Sequence of chain 1.B:
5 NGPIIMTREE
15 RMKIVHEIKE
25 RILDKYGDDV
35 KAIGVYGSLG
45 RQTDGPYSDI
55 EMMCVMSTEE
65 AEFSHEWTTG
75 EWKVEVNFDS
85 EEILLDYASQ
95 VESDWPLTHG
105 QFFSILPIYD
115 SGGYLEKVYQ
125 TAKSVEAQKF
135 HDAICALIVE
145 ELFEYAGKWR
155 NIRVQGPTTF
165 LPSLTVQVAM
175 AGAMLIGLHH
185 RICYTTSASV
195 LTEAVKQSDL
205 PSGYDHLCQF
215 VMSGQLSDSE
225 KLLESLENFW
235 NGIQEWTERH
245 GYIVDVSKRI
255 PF

Binding-site contacts:
Ligand atom C8 contacts residue LEU101 of chain 1.A at 3.5 Å (hydrophobic).
Ligand atom O3G contacts residue SER52 of chain 1.A at 2.4 Å (h-bond).
Ligand atom N3 contacts residue LEU101 of chain 1.A at 3.3 Å (h-bond).
Ligand atom O2B contacts residue THR190 of chain 1.A at 3.0 Å.
Ligand atom O1A contacts residue LYS152 of chain 1.B at 3.2 Å (salt-bridge).
Ligand atom C1' contacts residue LEU101 of chain 1.A at 3.5 Å (hydrophobic).
Ligand atom O3G contacts residue SER42 of chain 1.A at 2.9 Å (h-bond).
Ligand atom C2 contacts residue NMY1 of chain 1.C at 3.5 Å.
Ligand atom O1A contacts residue MG1 of chain 1.E at 3.5 Å.
Ligand atom O2A contacts residue MG1 of chain 1.F at 2.3 Å.
Ligand atom O3B contacts residue SER42 of chain 1.A at 3.2 Å.
Ligand atom C5 contacts residue LEU101 of chain 1.A at 3.3 Å (hydrophobic).
Ligand atom O3' contacts residue THR189 of chain 1.A at 2.7 Å (h-bond).
Ligand atom PA contacts residue MG1 of chain 1.F at 3.4 Å.
Ligand atom O1G contacts residue ASP53 of chain 1.A at 3.0 Å (salt-bridge).
Ligand atom O1B contacts residue SER42 of chain 1.A at 3.0 Å (h-bond).
Ligand atom O3B contacts residue THR190 of chain 1.A at 3.4 Å.
Ligand atom PB contacts residue MG1 of chain 1.F at 3.3 Å.
Ligand atom C3' contacts residue THR189 of chain 1.A at 3.3 Å.
Ligand atom O5' contacts residue NMY1 of chain 1.C at 3.4 Å (h-bond).
Ligand atom O3' contacts residue ARG45 of chain 1.A at 2.8 Å (salt-bridge).
Ligand atom O2A contacts residue ASP53 of chain 1.A at 3.2 Å (salt-bridge).
Ligand atom O1A contacts residue GLU148 of chain 1.B at 3.0 Å (salt-bridge).
Ligand atom C5' contacts residue GLU55 of chain 1.A at 3.4 Å.
Ligand atom C4 contacts residue LEU101 of chain 1.A at 2.9 Å (hydrophobic).
Ligand atom O1B contacts residue MG1 of chain 1.F at 2.1 Å.
Ligand atom O2B contacts residue THR189 of chain 1.A at 3.3 Å (h-bond).
Ligand atom O3' contacts residue GLY41 of chain 1.A at 3.5 Å.
Ligand atom O2' contacts residue GLN105 of chain 1.A at 3.3 Å (h-bond).
Ligand atom PA contacts residue MG1 of chain 1.E at 3.4 Å.
Ligand atom O1B contacts residue GLU55 of chain 1.A at 2.9 Å (salt-bridge).
Ligand atom O2A contacts residue GLU55 of chain 1.A at 2.9 Å (salt-bridge).
Ligand atom O2A contacts residue MG1 of chain 1.E at 2.2 Å.
Ligand atom PA contacts residue NMY1 of chain 1.C at 3.2 Å.
Ligand atom O1G contacts residue MG1 of chain 1.F at 2.4 Å.
Ligand atom O1A contacts residue NMY1 of chain 1.C at 2.9 Å (h-bond).
Ligand atom N9 contacts residue LEU101 of chain 1.A at 3.1 Å (h-bond).
Ligand atom O2B contacts residue ARG45 of chain 1.A at 3.0 Å (salt-bridge).
Ligand atom O2A contacts residue NMY1 of chain 1.C at 3.0 Å (h-bond).
Ligand atom N1 contacts residue NMY1 of chain 1.C at 3.4 Å (h-bond).

This small molecule binds to this protein.
Small molecule (SMILES): Nc1ncnc2c1ncn2[C@@H]1O[C@H](CO[P](=O)(O)C[P](=O)(O)OP(=O)(O)O)[C@@H](O)[C@H]1O

Sequence of chain 1.A:
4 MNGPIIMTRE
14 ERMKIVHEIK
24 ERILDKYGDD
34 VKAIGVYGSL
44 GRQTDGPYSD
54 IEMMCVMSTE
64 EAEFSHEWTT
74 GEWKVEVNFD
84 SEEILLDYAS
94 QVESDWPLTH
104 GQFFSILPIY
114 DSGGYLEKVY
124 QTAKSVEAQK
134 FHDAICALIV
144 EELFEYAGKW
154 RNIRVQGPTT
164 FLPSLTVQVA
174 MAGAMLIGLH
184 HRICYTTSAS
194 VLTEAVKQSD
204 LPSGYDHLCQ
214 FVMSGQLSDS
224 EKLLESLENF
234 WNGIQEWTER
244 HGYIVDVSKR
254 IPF